A small-molecule ligand and the protein it binds are described below.
Small molecule (SMILES): CC(=O)N[C@@H]1[C@@H](O)[C@H](O)[C@@H](CO)O[C@H]1O

Sequence of chain 1.A:
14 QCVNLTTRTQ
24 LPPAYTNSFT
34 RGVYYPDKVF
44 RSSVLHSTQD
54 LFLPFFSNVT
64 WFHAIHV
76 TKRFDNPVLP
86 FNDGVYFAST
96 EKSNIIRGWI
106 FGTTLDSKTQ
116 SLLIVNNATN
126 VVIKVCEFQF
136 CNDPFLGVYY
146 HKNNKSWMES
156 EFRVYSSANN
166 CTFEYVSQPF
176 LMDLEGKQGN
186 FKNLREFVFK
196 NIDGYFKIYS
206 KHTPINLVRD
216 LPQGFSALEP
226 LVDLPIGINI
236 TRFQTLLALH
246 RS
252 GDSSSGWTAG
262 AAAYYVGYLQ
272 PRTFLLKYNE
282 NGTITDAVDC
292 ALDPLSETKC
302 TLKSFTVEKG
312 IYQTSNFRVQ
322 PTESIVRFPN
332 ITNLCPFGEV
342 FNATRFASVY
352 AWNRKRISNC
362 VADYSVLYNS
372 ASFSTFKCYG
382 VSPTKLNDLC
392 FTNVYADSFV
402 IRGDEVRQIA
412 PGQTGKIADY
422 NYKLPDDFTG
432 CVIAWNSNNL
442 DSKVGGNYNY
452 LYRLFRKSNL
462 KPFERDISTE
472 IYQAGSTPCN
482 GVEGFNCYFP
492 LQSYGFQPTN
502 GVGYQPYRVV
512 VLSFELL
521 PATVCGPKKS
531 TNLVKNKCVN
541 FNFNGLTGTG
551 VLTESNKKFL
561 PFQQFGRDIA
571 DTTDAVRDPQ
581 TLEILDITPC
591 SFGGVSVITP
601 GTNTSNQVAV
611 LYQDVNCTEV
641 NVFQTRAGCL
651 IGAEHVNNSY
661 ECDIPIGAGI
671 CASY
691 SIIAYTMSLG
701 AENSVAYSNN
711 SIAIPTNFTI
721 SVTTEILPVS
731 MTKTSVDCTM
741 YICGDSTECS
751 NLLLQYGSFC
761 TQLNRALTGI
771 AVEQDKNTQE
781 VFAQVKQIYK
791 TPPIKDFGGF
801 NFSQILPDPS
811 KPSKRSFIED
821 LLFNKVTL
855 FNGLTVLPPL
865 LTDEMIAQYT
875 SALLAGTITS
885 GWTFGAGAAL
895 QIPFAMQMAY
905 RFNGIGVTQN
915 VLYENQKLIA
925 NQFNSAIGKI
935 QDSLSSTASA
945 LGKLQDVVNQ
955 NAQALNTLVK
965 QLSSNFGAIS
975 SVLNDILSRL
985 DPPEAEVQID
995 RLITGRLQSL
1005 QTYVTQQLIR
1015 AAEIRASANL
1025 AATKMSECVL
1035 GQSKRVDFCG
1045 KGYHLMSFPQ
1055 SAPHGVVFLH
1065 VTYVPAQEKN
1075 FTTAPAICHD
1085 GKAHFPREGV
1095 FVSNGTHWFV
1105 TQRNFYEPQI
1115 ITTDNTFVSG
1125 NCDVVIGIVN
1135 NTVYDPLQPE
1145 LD

Binding-site contacts:
Ligand atom O6 contacts residue ASN164 of chain 1.A at 3.7 Å.
Ligand atom C4 contacts residue ASN165 of chain 1.A at 4.2 Å.
Ligand atom C1 contacts residue ASN165 of chain 1.A at 1.4 Å.
Ligand atom C2 contacts residue ASN165 of chain 1.A at 2.5 Å.
Ligand atom C1 contacts residue ASN164 of chain 1.A at 4.2 Å.
Ligand atom O5 contacts residue ASN164 of chain 1.A at 3.6 Å.
Ligand atom C8 contacts residue ASN165 of chain 1.A at 3.6 Å.
Ligand atom N2 contacts residue ASN165 of chain 1.A at 2.9 Å (h-bond).
Ligand atom O5 contacts residue ASN165 of chain 1.A at 2.4 Å (h-bond).
Ligand atom O7 contacts residue ASN165 of chain 1.A at 4.3 Å.
Ligand atom O6 contacts residue ASN165 of chain 1.A at 3.9 Å.
Ligand atom C3 contacts residue ASN165 of chain 1.A at 3.8 Å.
Ligand atom C7 contacts residue ASN165 of chain 1.A at 3.4 Å.
Ligand atom C5 contacts residue ASN165 of chain 1.A at 3.7 Å.